This protein binds this small molecule.
Small molecule (SMILES): O=c1[nH]cnc2c(CN[C@H](CO)CCP(=O)(O)O)c[nH]c12

Binding-site contacts:
Ligand atom C5' contacts residue TYR135 of chain 2.B at 3.4 Å (hydrophobic).
Ligand atom C3' contacts residue POP1 of chain 2.J at 3.6 Å.
Ligand atom N4' contacts residue POP1 of chain 2.J at 2.8 Å (h-bond).
Ligand atom C8 contacts residue ASP167 of chain 2.B at 3.7 Å.
Ligand atom P contacts residue GLY169 of chain 2.B at 3.7 Å.
Ligand atom C1' contacts residue TYR135 of chain 2.B at 3.7 Å (hydrophobic).
Ligand atom O1P contacts residue ASP167 of chain 2.B at 2.9 Å.
Ligand atom C2 contacts residue PHE216 of chain 2.B at 3.2 Å (hydrophobic).
Ligand atom C1' contacts residue POP1 of chain 2.J at 3.0 Å.
Ligand atom N7 contacts residue ASP167 of chain 2.B at 2.8 Å (salt-bridge).
Ligand atom O3P contacts residue LYS170 of chain 2.B at 3.5 Å (salt-bridge).
Ligand atom O6 contacts residue VAL217 of chain 2.B at 3.2 Å (h-bond).
Ligand atom O2P contacts residue ASP167 of chain 2.B at 3.0 Å (salt-bridge).
Ligand atom C4' contacts residue POP1 of chain 2.J at 3.6 Å.
Ligand atom C8 contacts residue TYR135 of chain 2.B at 3.4 Å (hydrophobic).
Ligand atom C2 contacts residue ASP223 of chain 2.B at 3.6 Å.
Ligand atom C6' contacts residue THR171 of chain 2.B at 3.5 Å.
Ligand atom O2P contacts residue LYS170 of chain 2.B at 3.7 Å.
Ligand atom N1 contacts residue VAL217 of chain 2.B at 2.6 Å (h-bond).
Ligand atom C3' contacts residue THR171 of chain 2.B at 3.7 Å.
Ligand atom O6 contacts residue PHE216 of chain 2.B at 3.6 Å.
Ligand atom N1 contacts residue PHE216 of chain 2.B at 3.4 Å.
Ligand atom C5 contacts residue PHE216 of chain 2.B at 3.6 Å (hydrophobic).
Ligand atom C3' contacts residue GLU163 of chain 2.B at 3.6 Å.
Ligand atom O6 contacts residue LYS195 of chain 2.B at 2.9 Å (salt-bridge).
Ligand atom O2P contacts residue THR168 of chain 2.B at 3.4 Å (h-bond).
Ligand atom C6' contacts residue ILE165 of chain 2.B at 3.5 Å (hydrophobic).
Ligand atom C6 contacts residue PHE216 of chain 2.B at 3.5 Å (hydrophobic).
Ligand atom O3P contacts residue THR171 of chain 2.B at 2.8 Å (h-bond).
Ligand atom O3P contacts residue THR168 of chain 2.B at 3.3 Å (h-bond).
Ligand atom C3' contacts residue ASP164 of chain 2.B at 3.6 Å.
Ligand atom P contacts residue THR168 of chain 2.B at 3.4 Å.
Ligand atom N3 contacts residue PHE216 of chain 2.B at 3.5 Å.
Ligand atom C2 contacts residue VAL217 of chain 2.B at 3.0 Å (hydrophobic).
Ligand atom O2P contacts residue GLY169 of chain 2.B at 2.7 Å (h-bond).
Ligand atom C6 contacts residue VAL217 of chain 2.B at 3.7 Å (hydrophobic).
Ligand atom O3' contacts residue ASP164 of chain 2.B at 2.6 Å (salt-bridge).
Ligand atom O1P contacts residue THR168 of chain 2.B at 3.0 Å (h-bond).
Ligand atom O1P contacts residue TYR135 of chain 2.B at 2.6 Å (h-bond).
Ligand atom C5' contacts residue THR171 of chain 2.B at 3.5 Å.

Sequence of chain 2.B:
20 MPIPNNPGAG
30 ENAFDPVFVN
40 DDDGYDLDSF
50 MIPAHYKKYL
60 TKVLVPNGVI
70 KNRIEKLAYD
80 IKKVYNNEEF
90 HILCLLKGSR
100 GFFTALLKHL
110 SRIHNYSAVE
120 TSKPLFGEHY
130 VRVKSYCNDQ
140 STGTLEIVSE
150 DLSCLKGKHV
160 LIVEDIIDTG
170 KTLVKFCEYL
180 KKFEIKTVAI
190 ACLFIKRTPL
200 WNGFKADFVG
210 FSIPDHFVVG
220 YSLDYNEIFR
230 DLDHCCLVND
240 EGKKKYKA